Sequence of chain 1.C:
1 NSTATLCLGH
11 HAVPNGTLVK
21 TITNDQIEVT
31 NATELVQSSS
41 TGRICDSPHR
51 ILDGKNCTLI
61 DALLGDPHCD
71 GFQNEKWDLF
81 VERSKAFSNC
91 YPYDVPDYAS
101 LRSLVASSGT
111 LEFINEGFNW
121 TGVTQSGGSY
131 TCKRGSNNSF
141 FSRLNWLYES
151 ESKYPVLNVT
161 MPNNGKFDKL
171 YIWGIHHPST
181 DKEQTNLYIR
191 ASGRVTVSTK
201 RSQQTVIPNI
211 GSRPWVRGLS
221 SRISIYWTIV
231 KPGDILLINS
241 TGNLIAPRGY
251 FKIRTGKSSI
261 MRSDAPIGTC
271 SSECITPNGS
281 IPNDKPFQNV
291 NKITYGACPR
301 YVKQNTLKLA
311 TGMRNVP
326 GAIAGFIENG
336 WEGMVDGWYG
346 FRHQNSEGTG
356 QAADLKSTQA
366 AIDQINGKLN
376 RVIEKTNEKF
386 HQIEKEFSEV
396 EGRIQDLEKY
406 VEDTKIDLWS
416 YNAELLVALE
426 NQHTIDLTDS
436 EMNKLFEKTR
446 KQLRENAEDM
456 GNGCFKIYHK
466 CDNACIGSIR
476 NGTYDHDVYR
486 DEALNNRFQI

Binding-site contacts:
Ligand atom C1 contacts residue ASN119 of chain 1.C at 1.4 Å.
Ligand atom C4 contacts residue ASN119 of chain 1.C at 4.2 Å.
Ligand atom C5 contacts residue ASN119 of chain 1.C at 3.6 Å.
Ligand atom C1 contacts residue THR121 of chain 1.C at 3.4 Å.
Ligand atom N2 contacts residue ASN119 of chain 1.C at 3.0 Å (h-bond).
Ligand atom C2 contacts residue ASN119 of chain 1.C at 2.5 Å.
Ligand atom C5 contacts residue THR121 of chain 1.C at 3.5 Å.
Ligand atom O5 contacts residue THR121 of chain 1.C at 3.4 Å (h-bond).
Ligand atom C6 contacts residue THR121 of chain 1.C at 4.0 Å.
Ligand atom O5 contacts residue ASN119 of chain 1.C at 2.3 Å (h-bond).
Ligand atom C7 contacts residue ASN119 of chain 1.C at 3.7 Å.
Ligand atom C3 contacts residue ASN119 of chain 1.C at 3.8 Å.
Ligand atom O7 contacts residue ASN119 of chain 1.C at 3.8 Å.

A small-molecule ligand and the protein it binds are described below.
Small molecule (SMILES): CC(=O)N[C@@H]1[C@@H](O)[C@H](O)[C@@H](CO)O[C@H]1O